Sequence of chain 1.B:
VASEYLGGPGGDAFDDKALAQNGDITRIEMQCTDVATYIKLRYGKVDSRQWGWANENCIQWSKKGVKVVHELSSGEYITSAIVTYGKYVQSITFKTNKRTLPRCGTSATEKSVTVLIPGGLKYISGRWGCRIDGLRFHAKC

This small molecule binds to this protein.
Small molecule (SMILES): OC[C@H]1O[C@H](OC[C@H]2O[C@@H](O)[C@H](O)[C@@H](O)[C@@H]2O)[C@H](O)[C@@H](O)[C@@H]1O

Binding-site contacts:
Ligand atom C5 contacts residue TYR89 of chain 1.B at 4.5 Å (hydrophobic).
Ligand atom C5 contacts residue CYS131 of chain 1.B at 3.9 Å (hydrophobic).
Ligand atom C4 contacts residue GLY12 of chain 1.B at 3.5 Å.
Ligand atom O3 contacts residue GLY12 of chain 1.B at 3.0 Å (h-bond).
Ligand atom C6 contacts residue TYR89 of chain 1.B at 3.8 Å (hydrophobic).
Ligand atom O5 contacts residue GLY130 of chain 1.B at 4.0 Å.
Ligand atom C5 contacts residue ASP134 of chain 1.B at 4.1 Å.
Ligand atom C4 contacts residue ASP134 of chain 1.B at 3.4 Å.
Ligand atom C6 contacts residue CYS131 of chain 1.B at 3.9 Å (hydrophobic).
Ligand atom C6 contacts residue ARG132 of chain 1.B at 3.6 Å.
Ligand atom O4 contacts residue TYR89 of chain 1.B at 3.9 Å.
Ligand atom C6 contacts residue GLY130 of chain 1.B at 4.3 Å.
Ligand atom C3 contacts residue GLY12 of chain 1.B at 3.8 Å.
Ligand atom C3 contacts residue TYR89 of chain 1.B at 4.0 Å (hydrophobic).
Ligand atom C4 contacts residue TYR89 of chain 1.B at 3.8 Å (hydrophobic).
Ligand atom C6 contacts residue TRP62 of chain 1.B at 3.9 Å (hydrophobic).
Ligand atom O6 contacts residue GLY130 of chain 1.B at 3.1 Å (h-bond).
Ligand atom C6 contacts residue CYS131 of chain 1.B at 3.5 Å (hydrophobic).
Ligand atom O3 contacts residue GLY11 of chain 1.B at 4.0 Å.
Ligand atom C1 contacts residue TRP62 of chain 1.B at 3.7 Å (hydrophobic).
Ligand atom C6 contacts residue ASP134 of chain 1.B at 3.5 Å.
Ligand atom O4 contacts residue TRP62 of chain 1.B at 4.0 Å.
Ligand atom O4 contacts residue ASP134 of chain 1.B at 2.6 Å (salt-bridge).
Ligand atom C5 contacts residue TRP62 of chain 1.B at 3.7 Å (hydrophobic).
Ligand atom O5 contacts residue CYS131 of chain 1.B at 3.0 Å (h-bond).
Ligand atom C3 contacts residue TRP62 of chain 1.B at 4.1 Å (hydrophobic).
Ligand atom C4 contacts residue TRP62 of chain 1.B at 4.4 Å (hydrophobic).
Ligand atom O6 contacts residue CYS131 of chain 1.B at 2.9 Å (h-bond).
Ligand atom O6 contacts residue ASP134 of chain 1.B at 2.7 Å (salt-bridge).
Ligand atom O3 contacts residue TYR89 of chain 1.B at 3.2 Å (h-bond).
Ligand atom C2 contacts residue TRP62 of chain 1.B at 4.4 Å (hydrophobic).
Ligand atom O5 contacts residue TRP62 of chain 1.B at 4.1 Å.
Ligand atom O4 contacts residue GLY12 of chain 1.B at 3.4 Å (h-bond).
Ligand atom O4 contacts residue GLY11 of chain 1.B at 3.5 Å.
Ligand atom C1 contacts residue CYS131 of chain 1.B at 4.0 Å (hydrophobic).
Ligand atom O6 contacts residue ARG132 of chain 1.B at 2.9 Å (salt-bridge).
Ligand atom O6 contacts residue TRP129 of chain 1.B at 4.1 Å.
Ligand atom C4 contacts residue GLY11 of chain 1.B at 4.2 Å.
Ligand atom O3 contacts residue LYS88 of chain 1.B at 4.2 Å.
Ligand atom O4 contacts residue TYR89 of chain 1.B at 3.1 Å (h-bond).